A protein and the small-molecule ligand that binds it are described below.
Small molecule (SMILES): Cc1nc2cccc(O)c2[nH]1

Binding-site contacts:
Ligand atom C11 contacts residue MET74 of chain 4.A at 4.1 Å (hydrophobic).
Ligand atom C9 contacts residue MET74 of chain 4.A at 3.9 Å (hydrophobic).
Ligand atom C2 contacts residue LEU131 of chain 7.A at 4.1 Å (hydrophobic).
Ligand atom C1 contacts residue VAL135 of chain 7.A at 4.3 Å (hydrophobic).
Ligand atom C9 contacts residue GLU134 of chain 7.A at 3.8 Å.
Ligand atom C4 contacts residue ASN106 of chain 4.A at 3.2 Å.
Ligand atom C11 contacts residue GLU134 of chain 7.A at 3.9 Å.
Ligand atom C3 contacts residue GLU134 of chain 7.A at 4.0 Å.
Ligand atom O5 contacts residue LEU73 of chain 4.A at 3.6 Å.
Ligand atom C6 contacts residue MET74 of chain 4.A at 3.4 Å (hydrophobic).
Ligand atom C3 contacts residue VAL135 of chain 7.A at 3.9 Å (hydrophobic).
Ligand atom C1 contacts residue MET74 of chain 4.A at 4.3 Å (hydrophobic).
Ligand atom C1 contacts residue LEU109 of chain 4.A at 4.2 Å (hydrophobic).
Ligand atom C1 contacts residue MET105 of chain 4.A at 4.1 Å (hydrophobic).
Ligand atom C3 contacts residue LEU73 of chain 4.A at 4.4 Å (hydrophobic).
Ligand atom C7 contacts residue LEU73 of chain 4.A at 3.8 Å (hydrophobic).
Ligand atom C2 contacts residue MET105 of chain 4.A at 4.0 Å (hydrophobic).
Ligand atom N8 contacts residue LEU73 of chain 4.A at 4.1 Å.
Ligand atom N8 contacts residue MET74 of chain 4.A at 4.4 Å.
Ligand atom C7 contacts residue GLU134 of chain 7.A at 4.0 Å.
Ligand atom O5 contacts residue ASN106 of chain 4.A at 2.5 Å (h-bond).
Ligand atom C3 contacts residue LEU131 of chain 7.A at 4.1 Å (hydrophobic).
Ligand atom C2 contacts residue LEU102 of chain 4.A at 4.3 Å (hydrophobic).
Ligand atom C7 contacts residue MET74 of chain 4.A at 4.0 Å (hydrophobic).
Ligand atom C1 contacts residue LEU73 of chain 4.A at 4.2 Å (hydrophobic).
Ligand atom O5 contacts residue ALA75 of chain 4.A at 3.1 Å (h-bond).
Ligand atom C2 contacts residue VAL135 of chain 7.A at 3.6 Å (hydrophobic).
Ligand atom C9 contacts residue LEU73 of chain 4.A at 3.8 Å (hydrophobic).
Ligand atom N10 contacts residue LEU73 of chain 4.A at 3.3 Å.
Ligand atom C11 contacts residue HIS138 of chain 7.A at 4.1 Å.
Ligand atom C4 contacts residue ALA75 of chain 4.A at 4.4 Å (hydrophobic).
Ligand atom C11 contacts residue LEU73 of chain 4.A at 4.2 Å (hydrophobic).
Ligand atom C4 contacts residue MET74 of chain 4.A at 3.6 Å (hydrophobic).
Ligand atom O5 contacts residue MET74 of chain 4.A at 3.3 Å.
Ligand atom N10 contacts residue MET74 of chain 4.A at 2.9 Å (h-bond).
Ligand atom N8 contacts residue GLU134 of chain 7.A at 2.9 Å (salt-bridge).
Ligand atom C1 contacts residue ASN106 of chain 4.A at 3.2 Å.
Ligand atom C11 contacts residue ASP72 of chain 4.A at 4.0 Å.
Ligand atom C6 contacts residue LEU73 of chain 4.A at 3.3 Å (hydrophobic).
Ligand atom C4 contacts residue LEU73 of chain 4.A at 3.6 Å (hydrophobic).

Sequence of chain 4.A:
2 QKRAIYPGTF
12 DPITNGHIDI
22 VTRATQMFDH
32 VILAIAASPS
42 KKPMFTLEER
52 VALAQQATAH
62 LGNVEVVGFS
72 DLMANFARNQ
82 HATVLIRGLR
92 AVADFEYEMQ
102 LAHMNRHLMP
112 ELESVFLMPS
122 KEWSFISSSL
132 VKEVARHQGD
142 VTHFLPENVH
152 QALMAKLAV

Sequence of chain 7.A:
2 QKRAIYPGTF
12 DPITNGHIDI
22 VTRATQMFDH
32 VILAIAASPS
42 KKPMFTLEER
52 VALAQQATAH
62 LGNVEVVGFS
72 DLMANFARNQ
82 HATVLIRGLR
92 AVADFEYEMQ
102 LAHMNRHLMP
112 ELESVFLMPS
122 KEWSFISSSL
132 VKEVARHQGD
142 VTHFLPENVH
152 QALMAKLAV